A small-molecule ligand and the protein it binds are described below.
Small molecule (SMILES): COCC(CCO[C@H]1CC[C@@]2(C)C(=CC[C@H]3[C@@H]4C[C@@H]5O[C@]6(CC[C@@H](C)CO6)[C@@H](C)[C@@H]5[C@@]4(C)CC[C@@H]32)C1)COC

Binding-site contacts:
Ligand atom C22 contacts residue TRP315 of chain 1.A at 3.7 Å (hydrophobic).
Ligand atom C10 contacts residue PHE319 of chain 1.A at 3.9 Å (hydrophobic).
Ligand atom C74 contacts residue MET521 of chain 1.A at 4.3 Å (hydrophobic).
Ligand atom C77 contacts residue VAL525 of chain 1.A at 3.9 Å (hydrophobic).
Ligand atom O20 contacts residue TRP315 of chain 1.A at 4.1 Å.
Ligand atom C78 contacts residue PHE526 of chain 1.A at 3.9 Å (hydrophobic).
Ligand atom C79 contacts residue ALA522 of chain 1.A at 4.3 Å (hydrophobic).
Ligand atom C12 contacts residue PHE319 of chain 1.A at 3.9 Å (hydrophobic).
Ligand atom C09 contacts residue PHE319 of chain 1.A at 3.5 Å (hydrophobic).
Ligand atom C78 contacts residue VAL525 of chain 1.A at 4.3 Å (hydrophobic).
Ligand atom C75 contacts residue LEU518 of chain 1.A at 3.9 Å (hydrophobic).
Ligand atom C17 contacts residue TRP315 of chain 1.A at 3.9 Å (hydrophobic).
Ligand atom C75 contacts residue MET521 of chain 1.A at 4.0 Å (hydrophobic).
Ligand atom O25 contacts residue TRP315 of chain 1.A at 3.8 Å.
Ligand atom C18 contacts residue TRP315 of chain 1.A at 3.7 Å (hydrophobic).
Ligand atom C81 contacts residue VAL525 of chain 1.A at 3.8 Å (hydrophobic).
Ligand atom C79 contacts residue PHE526 of chain 1.A at 4.4 Å (hydrophobic).
Ligand atom C19 contacts residue TRP315 of chain 1.A at 3.9 Å (hydrophobic).
Ligand atom C10 contacts residue LEU518 of chain 1.A at 4.1 Å (hydrophobic).
Ligand atom C18 contacts residue TRP318 of chain 1.A at 3.8 Å (hydrophobic).
Ligand atom C50 contacts residue TRP315 of chain 1.A at 3.9 Å (hydrophobic).
Ligand atom C78 contacts residue ALA522 of chain 1.A at 4.0 Å (hydrophobic).
Ligand atom C77 contacts residue ALA522 of chain 1.A at 4.0 Å (hydrophobic).
Ligand atom C19 contacts residue CYS316 of chain 1.A at 4.4 Å (hydrophobic).
Ligand atom C24 contacts residue TRP315 of chain 1.A at 4.5 Å (hydrophobic).
Ligand atom C81 contacts residue PHE526 of chain 1.A at 3.6 Å (hydrophobic).
Ligand atom C21 contacts residue TRP315 of chain 1.A at 4.3 Å (hydrophobic).
Ligand atom C23 contacts residue TRP315 of chain 1.A at 3.9 Å (hydrophobic).
Ligand atom C01 contacts residue PHE319 of chain 1.A at 4.2 Å (hydrophobic).
Ligand atom O80 contacts residue ALA522 of chain 1.A at 4.0 Å.
Ligand atom C19 contacts residue PHE319 of chain 1.A at 4.1 Å (hydrophobic).
Ligand atom C75 contacts residue ALA522 of chain 1.A at 4.1 Å (hydrophobic).

Sequence of chain 1.A:
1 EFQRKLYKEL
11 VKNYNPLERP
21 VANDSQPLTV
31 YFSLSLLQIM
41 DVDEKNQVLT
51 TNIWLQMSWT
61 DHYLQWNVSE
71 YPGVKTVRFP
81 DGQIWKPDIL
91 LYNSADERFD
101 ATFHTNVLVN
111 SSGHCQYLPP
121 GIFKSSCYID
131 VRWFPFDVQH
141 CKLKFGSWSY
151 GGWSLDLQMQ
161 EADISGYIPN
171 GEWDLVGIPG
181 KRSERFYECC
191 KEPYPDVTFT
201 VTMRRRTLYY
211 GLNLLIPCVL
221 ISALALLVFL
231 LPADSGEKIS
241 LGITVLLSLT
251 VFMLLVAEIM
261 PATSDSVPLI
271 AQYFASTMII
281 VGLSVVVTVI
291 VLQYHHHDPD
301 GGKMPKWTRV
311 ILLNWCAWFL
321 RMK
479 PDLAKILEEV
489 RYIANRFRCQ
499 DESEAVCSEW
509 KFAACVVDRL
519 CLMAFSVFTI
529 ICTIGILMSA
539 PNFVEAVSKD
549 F